Sequence of chain 1.D:
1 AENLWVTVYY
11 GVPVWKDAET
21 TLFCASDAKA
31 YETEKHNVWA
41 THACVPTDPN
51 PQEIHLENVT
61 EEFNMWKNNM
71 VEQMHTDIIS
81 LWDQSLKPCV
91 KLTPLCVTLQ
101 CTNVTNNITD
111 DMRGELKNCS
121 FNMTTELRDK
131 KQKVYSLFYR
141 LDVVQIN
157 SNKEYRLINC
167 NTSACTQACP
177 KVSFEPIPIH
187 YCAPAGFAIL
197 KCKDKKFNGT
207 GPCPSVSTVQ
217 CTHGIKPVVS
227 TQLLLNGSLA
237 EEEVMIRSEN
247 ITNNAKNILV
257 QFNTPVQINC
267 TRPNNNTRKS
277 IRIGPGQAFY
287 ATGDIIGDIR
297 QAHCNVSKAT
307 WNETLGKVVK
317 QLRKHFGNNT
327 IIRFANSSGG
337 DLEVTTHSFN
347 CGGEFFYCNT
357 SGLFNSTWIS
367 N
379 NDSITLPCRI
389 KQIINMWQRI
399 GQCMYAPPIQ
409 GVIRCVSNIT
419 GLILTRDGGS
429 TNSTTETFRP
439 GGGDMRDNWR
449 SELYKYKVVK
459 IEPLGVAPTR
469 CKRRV

Binding-site contacts:
Ligand atom C3 contacts residue ASN416 of chain 1.D at 3.7 Å.
Ligand atom C7 contacts residue NAG1 of chain 1.AA at 4.1 Å.
Ligand atom C8 contacts residue NAG1 of chain 1.AA at 3.4 Å.
Ligand atom N2 contacts residue ASN416 of chain 1.D at 2.8 Å (h-bond).
Ligand atom C2 contacts residue ASN416 of chain 1.D at 2.4 Å.
Ligand atom C4 contacts residue ASN416 of chain 1.D at 4.2 Å.
Ligand atom C5 contacts residue PRO261 of chain 1.D at 4.3 Å (hydrophobic).
Ligand atom C7 contacts residue ASN416 of chain 1.D at 3.5 Å.
Ligand atom C1 contacts residue PRO261 of chain 1.D at 4.3 Å (hydrophobic).
Ligand atom O6 contacts residue PRO261 of chain 1.D at 4.0 Å.
Ligand atom N2 contacts residue ASN232 of chain 1.D at 4.5 Å.
Ligand atom O7 contacts residue ASN416 of chain 1.D at 3.8 Å.
Ligand atom C7 contacts residue ASN232 of chain 1.D at 4.0 Å.
Ligand atom C1 contacts residue ASN416 of chain 1.D at 1.4 Å.
Ligand atom C6 contacts residue PRO261 of chain 1.D at 4.0 Å (hydrophobic).
Ligand atom C5 contacts residue ASN416 of chain 1.D at 3.6 Å.
Ligand atom O5 contacts residue PRO261 of chain 1.D at 3.4 Å.
Ligand atom O5 contacts residue ASN416 of chain 1.D at 2.4 Å (h-bond).
Ligand atom C8 contacts residue ASN232 of chain 1.D at 3.3 Å.
Ligand atom O7 contacts residue NAG1 of chain 1.AA at 3.3 Å (h-bond).

The small molecule below binds the protein below.
Small molecule (SMILES): CC(=O)N[C@H]1[C@H](O[C@H]2[C@H](O)[C@@H](NC(C)=O)CO[C@@H]2CO)O[C@H](CO)[C@@H](O)[C@@H]1O